The protein below binds the small molecule below.
Small molecule (SMILES): c1ccc2c(c1)ccc1ccccc12

Sequence of chain 1.A:
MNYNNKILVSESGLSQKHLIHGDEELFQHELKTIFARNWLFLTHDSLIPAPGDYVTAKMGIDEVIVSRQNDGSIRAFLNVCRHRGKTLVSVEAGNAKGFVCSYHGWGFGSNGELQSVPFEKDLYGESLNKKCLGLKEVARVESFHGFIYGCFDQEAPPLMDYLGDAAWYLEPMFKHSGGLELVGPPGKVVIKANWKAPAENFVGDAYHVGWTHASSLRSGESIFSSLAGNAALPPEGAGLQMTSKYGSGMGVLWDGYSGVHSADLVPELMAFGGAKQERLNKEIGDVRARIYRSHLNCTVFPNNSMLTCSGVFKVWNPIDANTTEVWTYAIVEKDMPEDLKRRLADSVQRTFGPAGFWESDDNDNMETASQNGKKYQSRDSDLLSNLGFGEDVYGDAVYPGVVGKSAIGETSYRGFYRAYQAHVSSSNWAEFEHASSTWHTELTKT

Binding-site contacts:
Ligand atom C2 contacts residue HIS208 of chain 1.A at 4.2 Å.
Ligand atom C3 contacts residue PHE202 of chain 1.A at 4.0 Å (hydrophobic).
Ligand atom C7 contacts residue VAL209 of chain 1.A at 3.8 Å (hydrophobic).
Ligand atom C13 contacts residue PHE224 of chain 1.A at 3.2 Å (hydrophobic).
Ligand atom C6 contacts residue VAL209 of chain 1.A at 3.9 Å (hydrophobic).
Ligand atom C10 contacts residue VAL209 of chain 1.A at 4.0 Å (hydrophobic).
Ligand atom C1 contacts residue LEU307 of chain 1.A at 3.9 Å (hydrophobic).
Ligand atom C4 contacts residue HIS208 of chain 1.A at 3.9 Å.
Ligand atom C12 contacts residue TRP358 of chain 1.A at 4.2 Å (hydrophobic).
Ligand atom C5 contacts residue ASP205 of chain 1.A at 3.9 Å.
Ligand atom C7 contacts residue HIS295 of chain 1.A at 4.1 Å.
Ligand atom C12 contacts residue HIS295 of chain 1.A at 3.9 Å.
Ligand atom C3 contacts residue HIS208 of chain 1.A at 3.8 Å.
Ligand atom C5 contacts residue ASN297 of chain 1.A at 3.8 Å.
Ligand atom C4 contacts residue ASN201 of chain 1.A at 3.6 Å.
Ligand atom C2 contacts residue LEU307 of chain 1.A at 4.1 Å (hydrophobic).
Ligand atom C9 contacts residue ALA206 of chain 1.A at 4.2 Å (hydrophobic).
Ligand atom C9 contacts residue ASN297 of chain 1.A at 3.7 Å.
Ligand atom C3 contacts residue ASN201 of chain 1.A at 3.4 Å.
Ligand atom C13 contacts residue HIS295 of chain 1.A at 4.0 Å.
Ligand atom C2 contacts residue PHE202 of chain 1.A at 4.2 Å (hydrophobic).
Ligand atom C6 contacts residue LEU307 of chain 1.A at 4.2 Å (hydrophobic).
Ligand atom C14 contacts residue LEU253 of chain 1.A at 4.2 Å (hydrophobic).
Ligand atom C11 contacts residue VAL260 of chain 1.A at 4.1 Å (hydrophobic).
Ligand atom C5 contacts residue VAL209 of chain 1.A at 4.0 Å (hydrophobic).
Ligand atom C12 contacts residue VAL260 of chain 1.A at 3.8 Å (hydrophobic).
Ligand atom C14 contacts residue HIS295 of chain 1.A at 4.0 Å.
Ligand atom C8 contacts residue HIS295 of chain 1.A at 4.2 Å.
Ligand atom C10 contacts residue ALA206 of chain 1.A at 4.1 Å (hydrophobic).
Ligand atom C12 contacts residue PHE224 of chain 1.A at 3.6 Å (hydrophobic).
Ligand atom C4 contacts residue PHE202 of chain 1.A at 4.2 Å (hydrophobic).
Ligand atom C4 contacts residue ASP205 of chain 1.A at 3.7 Å.
Ligand atom C8 contacts residue VAL209 of chain 1.A at 3.7 Å (hydrophobic).
Ligand atom C10 contacts residue ASP205 of chain 1.A at 3.6 Å.
Ligand atom C9 contacts residue VAL209 of chain 1.A at 3.8 Å (hydrophobic).
Ligand atom C11 contacts residue HIS295 of chain 1.A at 3.9 Å.
Ligand atom C4 contacts residue ASN297 of chain 1.A at 3.9 Å.
Ligand atom C5 contacts residue HIS208 of chain 1.A at 4.2 Å.
Ligand atom C10 contacts residue ASN297 of chain 1.A at 3.4 Å.
Ligand atom C2 contacts residue ASN201 of chain 1.A at 4.1 Å.